Binding-site contacts:
Ligand atom SD contacts residue CYS195 of chain 1.A at 2.2 Å (h-bond).
Ligand atom C2 contacts residue ASN201 of chain 1.A at 4.1 Å.
Ligand atom N1 contacts residue ASN201 of chain 1.A at 4.2 Å.
Ligand atom C4 contacts residue ASN201 of chain 1.A at 4.3 Å.
Ligand atom SD contacts residue ASN201 of chain 1.A at 4.2 Å.
Ligand atom C1 contacts residue ASN201 of chain 1.A at 3.5 Å.
Ligand atom C3 contacts residue ASN201 of chain 1.A at 3.4 Å.
Ligand atom C1 contacts residue CYS195 of chain 1.A at 3.7 Å (hydrophobic).
Ligand atom SD contacts residue TYR62 of chain 1.A at 2.9 Å.

Sequence of chain 1.A:
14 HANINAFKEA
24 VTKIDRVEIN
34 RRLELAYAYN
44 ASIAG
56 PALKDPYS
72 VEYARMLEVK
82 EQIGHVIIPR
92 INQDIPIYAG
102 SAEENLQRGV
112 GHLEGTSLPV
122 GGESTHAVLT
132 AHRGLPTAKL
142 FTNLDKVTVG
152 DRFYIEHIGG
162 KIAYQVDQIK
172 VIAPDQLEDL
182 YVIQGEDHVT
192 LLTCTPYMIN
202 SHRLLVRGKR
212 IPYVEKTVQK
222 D

A protein and the small-molecule ligand that binds it are described below.
Small molecule (SMILES): C[N+](C)(C)CCS